The small molecule below binds the protein below.
Small molecule (SMILES): CC(=O)N[C@H]1[C@H](O[C@H]2[C@H](O)[C@@H](NC(C)=O)CO[C@@H]2CO)O[C@H](CO)[C@@H](O)[C@@H]1O

Sequence of chain 1.C:
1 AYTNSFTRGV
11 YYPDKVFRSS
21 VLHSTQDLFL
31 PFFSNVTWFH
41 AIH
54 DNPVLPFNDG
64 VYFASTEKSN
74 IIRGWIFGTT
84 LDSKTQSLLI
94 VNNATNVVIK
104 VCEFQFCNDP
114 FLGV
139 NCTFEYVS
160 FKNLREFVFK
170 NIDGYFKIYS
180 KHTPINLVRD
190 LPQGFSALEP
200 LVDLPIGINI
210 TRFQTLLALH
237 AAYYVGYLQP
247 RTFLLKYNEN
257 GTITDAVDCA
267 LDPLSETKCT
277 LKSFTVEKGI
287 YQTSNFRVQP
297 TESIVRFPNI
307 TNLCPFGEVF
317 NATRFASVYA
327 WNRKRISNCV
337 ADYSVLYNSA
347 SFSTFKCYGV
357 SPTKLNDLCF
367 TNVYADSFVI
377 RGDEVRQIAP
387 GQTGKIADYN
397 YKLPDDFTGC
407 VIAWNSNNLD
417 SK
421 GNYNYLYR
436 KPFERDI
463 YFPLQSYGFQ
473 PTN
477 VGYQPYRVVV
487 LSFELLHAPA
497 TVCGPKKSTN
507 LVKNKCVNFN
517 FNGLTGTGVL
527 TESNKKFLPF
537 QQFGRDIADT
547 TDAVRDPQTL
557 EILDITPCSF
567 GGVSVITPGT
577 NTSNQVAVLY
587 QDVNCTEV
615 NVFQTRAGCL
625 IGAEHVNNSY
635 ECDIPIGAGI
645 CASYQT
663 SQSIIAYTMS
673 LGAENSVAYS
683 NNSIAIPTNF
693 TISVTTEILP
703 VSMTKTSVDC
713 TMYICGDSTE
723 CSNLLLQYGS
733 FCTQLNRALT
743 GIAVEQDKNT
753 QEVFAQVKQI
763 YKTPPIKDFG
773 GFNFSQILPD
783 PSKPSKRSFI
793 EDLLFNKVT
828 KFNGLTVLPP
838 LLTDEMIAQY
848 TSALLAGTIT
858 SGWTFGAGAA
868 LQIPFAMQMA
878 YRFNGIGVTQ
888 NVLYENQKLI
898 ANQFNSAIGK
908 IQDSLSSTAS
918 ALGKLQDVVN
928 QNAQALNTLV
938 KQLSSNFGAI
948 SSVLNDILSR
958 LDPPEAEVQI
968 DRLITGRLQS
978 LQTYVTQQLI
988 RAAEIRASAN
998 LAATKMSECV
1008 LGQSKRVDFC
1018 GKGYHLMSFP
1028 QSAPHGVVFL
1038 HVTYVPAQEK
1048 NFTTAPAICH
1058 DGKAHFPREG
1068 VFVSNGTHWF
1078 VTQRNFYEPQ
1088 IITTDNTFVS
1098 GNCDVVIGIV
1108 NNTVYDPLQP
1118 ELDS

Binding-site contacts:
Ligand atom C7 contacts residue ASN775 of chain 1.C at 3.3 Å.
Ligand atom O5 contacts residue ASN775 of chain 1.C at 2.4 Å (h-bond).
Ligand atom C3 contacts residue ASN775 of chain 1.C at 3.9 Å.
Ligand atom O7 contacts residue ASN775 of chain 1.C at 3.4 Å (h-bond).
Ligand atom C5 contacts residue GLN778 of chain 1.C at 4.3 Å.
Ligand atom C5 contacts residue ASN775 of chain 1.C at 3.8 Å.
Ligand atom C1 contacts residue ASN775 of chain 1.C at 1.5 Å.
Ligand atom C8 contacts residue ASN775 of chain 1.C at 4.5 Å.
Ligand atom C1 contacts residue SER777 of chain 1.C at 3.5 Å.
Ligand atom O5 contacts residue SER777 of chain 1.C at 3.9 Å.
Ligand atom C4 contacts residue ASN775 of chain 1.C at 4.3 Å.
Ligand atom C5 contacts residue SER777 of chain 1.C at 4.1 Å.
Ligand atom C2 contacts residue ASN775 of chain 1.C at 2.5 Å.
Ligand atom C8 contacts residue GLN778 of chain 1.C at 4.3 Å.
Ligand atom C6 contacts residue GLN778 of chain 1.C at 4.4 Å.
Ligand atom O6 contacts residue GLN778 of chain 1.C at 3.5 Å (h-bond).
Ligand atom N2 contacts residue ASN775 of chain 1.C at 2.9 Å (h-bond).